Sequence of chain 2.B:
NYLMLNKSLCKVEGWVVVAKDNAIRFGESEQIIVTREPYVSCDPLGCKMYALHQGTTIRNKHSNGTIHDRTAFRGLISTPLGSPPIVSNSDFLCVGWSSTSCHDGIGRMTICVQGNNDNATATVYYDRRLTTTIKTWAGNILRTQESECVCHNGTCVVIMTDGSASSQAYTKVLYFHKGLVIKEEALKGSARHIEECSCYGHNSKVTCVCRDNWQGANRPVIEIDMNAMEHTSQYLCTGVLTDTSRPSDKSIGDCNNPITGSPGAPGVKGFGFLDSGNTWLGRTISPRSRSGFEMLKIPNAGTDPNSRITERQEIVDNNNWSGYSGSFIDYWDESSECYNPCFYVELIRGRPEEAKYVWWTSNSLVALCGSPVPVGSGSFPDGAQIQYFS

This protein binds this small molecule.
Small molecule (SMILES): CC(=O)N[C@@H]1[C@@H](O)[C@H](O)[C@@H](CO)O[C@H]1O

Sequence of chain 4.B:
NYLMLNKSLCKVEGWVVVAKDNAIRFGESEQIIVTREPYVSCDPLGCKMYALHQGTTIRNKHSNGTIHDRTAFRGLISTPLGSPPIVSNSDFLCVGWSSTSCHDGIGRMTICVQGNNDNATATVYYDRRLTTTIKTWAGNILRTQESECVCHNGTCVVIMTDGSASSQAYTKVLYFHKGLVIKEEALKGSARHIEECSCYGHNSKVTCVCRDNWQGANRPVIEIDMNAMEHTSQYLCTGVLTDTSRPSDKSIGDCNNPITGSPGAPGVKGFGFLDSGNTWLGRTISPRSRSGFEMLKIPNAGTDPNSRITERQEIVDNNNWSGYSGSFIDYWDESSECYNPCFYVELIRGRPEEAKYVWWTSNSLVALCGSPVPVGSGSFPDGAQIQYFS

Binding-site contacts:
Ligand atom C1 contacts residue GLY376 of chain 4.B at 3.7 Å.
Ligand atom O6 contacts residue SER377 of chain 4.B at 4.3 Å.
Ligand atom C4 contacts residue ASN119 of chain 2.B at 4.0 Å.
Ligand atom O7 contacts residue ASN119 of chain 2.B at 3.2 Å (h-bond).
Ligand atom C3 contacts residue ASN119 of chain 2.B at 3.6 Å.
Ligand atom O5 contacts residue SER377 of chain 4.B at 3.6 Å.
Ligand atom C5 contacts residue ASN119 of chain 2.B at 3.7 Å.
Ligand atom C8 contacts residue ASP118 of chain 2.B at 4.0 Å.
Ligand atom O7 contacts residue ASP118 of chain 2.B at 4.3 Å.
Ligand atom C1 contacts residue ASN119 of chain 2.B at 1.4 Å.
Ligand atom O7 contacts residue SER377 of chain 4.B at 4.1 Å.
Ligand atom C8 contacts residue ASN119 of chain 2.B at 4.1 Å.
Ligand atom C5 contacts residue VAL375 of chain 4.B at 3.4 Å (hydrophobic).
Ligand atom C6 contacts residue GLY376 of chain 4.B at 3.8 Å.
Ligand atom O5 contacts residue GLY376 of chain 4.B at 3.2 Å.
Ligand atom O6 contacts residue VAL375 of chain 4.B at 3.0 Å (h-bond).
Ligand atom C7 contacts residue ASN119 of chain 2.B at 3.1 Å.
Ligand atom C1 contacts residue VAL375 of chain 4.B at 4.0 Å (hydrophobic).
Ligand atom C5 contacts residue LYS135 of chain 2.B at 4.4 Å.
Ligand atom O6 contacts residue GLY376 of chain 4.B at 2.6 Å (h-bond).
Ligand atom C6 contacts residue VAL375 of chain 4.B at 3.6 Å (hydrophobic).
Ligand atom C1 contacts residue SER377 of chain 4.B at 3.9 Å.
Ligand atom C1 contacts residue LYS135 of chain 2.B at 4.2 Å.
Ligand atom C2 contacts residue ASN119 of chain 2.B at 2.2 Å.
Ligand atom N2 contacts residue ASN119 of chain 2.B at 2.7 Å (h-bond).
Ligand atom C5 contacts residue GLY376 of chain 4.B at 4.1 Å.
Ligand atom O5 contacts residue VAL375 of chain 4.B at 3.3 Å (h-bond).
Ligand atom O5 contacts residue ASN119 of chain 2.B at 2.4 Å (h-bond).
Ligand atom C2 contacts residue SER377 of chain 4.B at 4.5 Å.
Ligand atom O6 contacts residue GLN313 of chain 4.B at 4.3 Å.